A small-molecule ligand and the protein it binds are described below.
Small molecule (SMILES): CC(=O)Nc1ccc2c(Nc3ccccc3)ncnc2c1

Binding-site contacts:
Ligand atom N2 contacts residue LEU153 of chain 1.A at 3.6 Å.
Ligand atom N2 contacts residue ALA51 of chain 1.A at 3.5 Å.
Ligand atom C1 contacts residue THR99 of chain 1.A at 3.5 Å.
Ligand atom C5 contacts residue ASP164 of chain 1.A at 3.6 Å.
Ligand atom C4 contacts residue SER163 of chain 1.A at 3.7 Å.
Ligand atom O1 contacts residue LEU167 of chain 1.A at 4.1 Å.
Ligand atom C6 contacts residue ALA51 of chain 1.A at 4.0 Å (hydrophobic).
Ligand atom C12 contacts residue LEU153 of chain 1.A at 4.0 Å (hydrophobic).
Ligand atom N1 contacts residue GLU100 of chain 1.A at 4.0 Å.
Ligand atom C2 contacts residue THR99 of chain 1.A at 3.7 Å.
Ligand atom C14 contacts residue CYS105 of chain 1.A at 2.8 Å (hydrophobic).
Ligand atom N3 contacts residue CYS105 of chain 1.A at 3.0 Å (h-bond).
Ligand atom C9 contacts residue LEU167 of chain 1.A at 4.0 Å (hydrophobic).
Ligand atom C15 contacts residue CYS105 of chain 1.A at 1.8 Å (hydrophobic).
Ligand atom C13 contacts residue MET102 of chain 1.A at 3.7 Å (hydrophobic).
Ligand atom C3 contacts residue GLY166 of chain 1.A at 4.0 Å.
Ligand atom C1 contacts residue LYS53 of chain 1.A at 3.5 Å.
Ligand atom C11 contacts residue PHE101 of chain 1.A at 3.8 Å (hydrophobic).
Ligand atom C13 contacts residue GLU100 of chain 1.A at 3.3 Å.
Ligand atom C16 contacts residue MET74 of chain 1.A at 4.0 Å (hydrophobic).
Ligand atom N1 contacts residue MET102 of chain 1.A at 3.0 Å (h-bond).
Ligand atom C16 contacts residue LYS53 of chain 1.A at 3.8 Å.
Ligand atom C8 contacts residue LEU153 of chain 1.A at 4.0 Å (hydrophobic).
Ligand atom N4 contacts residue LEU153 of chain 1.A at 3.9 Å.
Ligand atom N2 contacts residue THR99 of chain 1.A at 3.9 Å.
Ligand atom C11 contacts residue MET102 of chain 1.A at 3.5 Å (hydrophobic).
Ligand atom C13 contacts residue LEU153 of chain 1.A at 4.0 Å (hydrophobic).
Ligand atom O1 contacts residue CYS105 of chain 1.A at 3.9 Å.
Ligand atom C6 contacts residue LEU153 of chain 1.A at 3.6 Å (hydrophobic).
Ligand atom N1 contacts residue PHE101 of chain 1.A at 3.9 Å.
Ligand atom C13 contacts residue ALA51 of chain 1.A at 3.5 Å (hydrophobic).
Ligand atom C16 contacts residue THR99 of chain 1.A at 4.0 Å.
Ligand atom C5 contacts residue MET74 of chain 1.A at 3.9 Å (hydrophobic).
Ligand atom N1 contacts residue ALA51 of chain 1.A at 4.0 Å.
Ligand atom C9 contacts residue ILE27 of chain 1.A at 3.9 Å (hydrophobic).
Ligand atom C5 contacts residue PHE165 of chain 1.A at 3.8 Å (hydrophobic).
Ligand atom C7 contacts residue LEU153 of chain 1.A at 3.8 Å (hydrophobic).
Ligand atom C16 contacts residue PHE165 of chain 1.A at 3.8 Å (hydrophobic).
Ligand atom C10 contacts residue ILE27 of chain 1.A at 3.9 Å (hydrophobic).
Ligand atom C4 contacts residue GLY166 of chain 1.A at 3.7 Å.

Sequence of chain 1.A:
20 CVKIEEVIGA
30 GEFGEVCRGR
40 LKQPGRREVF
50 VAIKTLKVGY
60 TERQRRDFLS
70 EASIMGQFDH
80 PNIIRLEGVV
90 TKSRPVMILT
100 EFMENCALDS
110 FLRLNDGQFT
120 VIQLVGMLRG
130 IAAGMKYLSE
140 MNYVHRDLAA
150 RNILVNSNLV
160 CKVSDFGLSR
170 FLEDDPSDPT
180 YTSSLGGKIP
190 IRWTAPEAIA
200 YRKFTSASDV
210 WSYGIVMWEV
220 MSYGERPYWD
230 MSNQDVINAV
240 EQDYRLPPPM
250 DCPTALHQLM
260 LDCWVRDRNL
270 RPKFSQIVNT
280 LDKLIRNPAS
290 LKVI